Binding-site contacts:
Ligand atom C3 contacts residue LEU158 of chain 1.H at 3.8 Å (hydrophobic).
Ligand atom O3 contacts residue TYR107 of chain 1.H at 3.0 Å (h-bond).
Ligand atom C1 contacts residue LEU158 of chain 1.H at 3.5 Å (hydrophobic).
Ligand atom C10 contacts residue ILE25 of chain 1.H at 3.8 Å (hydrophobic).
Ligand atom C5 contacts residue LYS48 of chain 1.H at 3.8 Å.
Ligand atom C9 contacts residue ARG628 of chain 1.D at 3.8 Å.
Ligand atom C13 contacts residue ASP111 of chain 1.H at 3.9 Å.
Ligand atom C7 contacts residue ARG628 of chain 1.D at 3.9 Å.
Ligand atom S1 contacts residue LEU158 of chain 1.H at 3.8 Å.
Ligand atom N1 contacts residue GLU106 of chain 1.H at 3.5 Å (salt-bridge).
Ligand atom O1 contacts residue ILE25 of chain 1.H at 3.5 Å.
Ligand atom S2 contacts residue ARG174 of chain 1.H at 3.5 Å (salt-bridge).
Ligand atom C12 contacts residue ARG628 of chain 1.D at 3.9 Å.
Ligand atom C13 contacts residue HIS110 of chain 1.H at 3.6 Å.
Ligand atom C6 contacts residue MET108 of chain 1.H at 3.5 Å (hydrophobic).
Ligand atom C3 contacts residue GLU106 of chain 1.H at 3.1 Å.
Ligand atom C8 contacts residue ILE25 of chain 1.H at 3.6 Å (hydrophobic).
Ligand atom S2 contacts residue ASP111 of chain 1.H at 3.7 Å.
Ligand atom C5 contacts residue PHE105 of chain 1.H at 3.8 Å (hydrophobic).
Ligand atom C2 contacts residue LEU158 of chain 1.H at 3.8 Å (hydrophobic).
Ligand atom N2 contacts residue MET108 of chain 1.H at 3.1 Å (h-bond).
Ligand atom O2 contacts residue ILE25 of chain 1.H at 3.7 Å.
Ligand atom C7 contacts residue ILE25 of chain 1.H at 3.3 Å (hydrophobic).
Ligand atom S2 contacts residue LEU158 of chain 1.H at 3.9 Å.
Ligand atom C3 contacts residue ALA46 of chain 1.H at 3.9 Å (hydrophobic).
Ligand atom N2 contacts residue LEU158 of chain 1.H at 3.8 Å.
Ligand atom C10 contacts residue ARG628 of chain 1.D at 3.7 Å.
Ligand atom C4 contacts residue MET108 of chain 1.H at 3.7 Å (hydrophobic).
Ligand atom O1 contacts residue ARG174 of chain 1.H at 3.7 Å.
Ligand atom C13 contacts residue LEU158 of chain 1.H at 3.6 Å (hydrophobic).
Ligand atom O3 contacts residue ILE25 of chain 1.H at 3.5 Å.
Ligand atom C14 contacts residue ARG647 of chain 1.D at 3.4 Å.
Ligand atom C6 contacts residue ASP109 of chain 1.H at 3.9 Å.
Ligand atom C14 contacts residue ARG628 of chain 1.D at 3.8 Å.
Ligand atom C11 contacts residue ILE25 of chain 1.H at 3.7 Å (hydrophobic).
Ligand atom C14 contacts residue ASN607 of chain 1.D at 3.4 Å.
Ligand atom N1 contacts residue MET108 of chain 1.H at 3.2 Å (h-bond).
Ligand atom S1 contacts residue ARG174 of chain 1.H at 3.5 Å.
Ligand atom O3 contacts residue ASP109 of chain 1.H at 3.7 Å.
Ligand atom N1 contacts residue LEU158 of chain 1.H at 3.7 Å.

This protein binds this small molecule.
Small molecule (SMILES): CC1=CNC(NC(=O)C2CSCN2C(=O)c2ccc(C)o2)S1

Sequence of chain 1.D:
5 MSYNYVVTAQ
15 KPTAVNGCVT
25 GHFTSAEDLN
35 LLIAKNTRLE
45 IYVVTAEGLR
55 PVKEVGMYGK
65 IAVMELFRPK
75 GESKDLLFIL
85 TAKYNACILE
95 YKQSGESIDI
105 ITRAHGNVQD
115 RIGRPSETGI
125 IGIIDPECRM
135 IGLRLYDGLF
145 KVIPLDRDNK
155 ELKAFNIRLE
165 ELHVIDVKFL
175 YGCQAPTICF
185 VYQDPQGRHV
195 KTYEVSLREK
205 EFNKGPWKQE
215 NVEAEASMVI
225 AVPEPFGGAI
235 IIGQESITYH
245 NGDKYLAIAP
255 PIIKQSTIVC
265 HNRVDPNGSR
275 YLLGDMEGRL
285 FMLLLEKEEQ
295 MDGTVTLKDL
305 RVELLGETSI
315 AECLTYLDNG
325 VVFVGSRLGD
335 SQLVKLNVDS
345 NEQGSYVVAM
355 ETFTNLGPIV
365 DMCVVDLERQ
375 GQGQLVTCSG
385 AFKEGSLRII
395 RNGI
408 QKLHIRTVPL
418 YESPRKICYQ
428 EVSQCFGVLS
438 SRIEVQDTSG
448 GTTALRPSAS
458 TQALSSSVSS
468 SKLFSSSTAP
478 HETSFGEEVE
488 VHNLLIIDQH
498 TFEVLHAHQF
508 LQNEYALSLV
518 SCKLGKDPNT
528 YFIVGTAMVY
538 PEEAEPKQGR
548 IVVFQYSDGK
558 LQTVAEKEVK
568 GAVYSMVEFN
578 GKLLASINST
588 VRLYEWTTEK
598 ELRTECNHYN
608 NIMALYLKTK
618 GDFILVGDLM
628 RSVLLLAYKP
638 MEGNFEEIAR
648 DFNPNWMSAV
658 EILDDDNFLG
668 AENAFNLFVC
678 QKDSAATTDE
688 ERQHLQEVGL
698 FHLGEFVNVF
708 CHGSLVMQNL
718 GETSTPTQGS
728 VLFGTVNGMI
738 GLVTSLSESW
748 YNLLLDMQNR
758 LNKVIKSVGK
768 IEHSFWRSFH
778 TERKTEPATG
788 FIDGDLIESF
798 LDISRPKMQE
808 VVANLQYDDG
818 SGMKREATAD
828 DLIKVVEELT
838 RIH

Sequence of chain 1.H:
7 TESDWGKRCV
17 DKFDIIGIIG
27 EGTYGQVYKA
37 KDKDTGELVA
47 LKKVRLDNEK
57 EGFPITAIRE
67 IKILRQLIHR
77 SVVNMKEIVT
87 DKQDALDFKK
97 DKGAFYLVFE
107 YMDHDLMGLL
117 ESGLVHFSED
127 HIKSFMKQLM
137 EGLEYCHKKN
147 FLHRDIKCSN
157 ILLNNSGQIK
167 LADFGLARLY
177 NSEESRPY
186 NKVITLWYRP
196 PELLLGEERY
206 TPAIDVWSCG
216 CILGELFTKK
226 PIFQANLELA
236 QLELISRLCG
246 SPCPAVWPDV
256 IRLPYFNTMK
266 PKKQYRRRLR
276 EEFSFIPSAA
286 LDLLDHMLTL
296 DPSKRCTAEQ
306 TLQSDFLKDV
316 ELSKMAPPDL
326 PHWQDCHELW